Sequence of chain 1.B:
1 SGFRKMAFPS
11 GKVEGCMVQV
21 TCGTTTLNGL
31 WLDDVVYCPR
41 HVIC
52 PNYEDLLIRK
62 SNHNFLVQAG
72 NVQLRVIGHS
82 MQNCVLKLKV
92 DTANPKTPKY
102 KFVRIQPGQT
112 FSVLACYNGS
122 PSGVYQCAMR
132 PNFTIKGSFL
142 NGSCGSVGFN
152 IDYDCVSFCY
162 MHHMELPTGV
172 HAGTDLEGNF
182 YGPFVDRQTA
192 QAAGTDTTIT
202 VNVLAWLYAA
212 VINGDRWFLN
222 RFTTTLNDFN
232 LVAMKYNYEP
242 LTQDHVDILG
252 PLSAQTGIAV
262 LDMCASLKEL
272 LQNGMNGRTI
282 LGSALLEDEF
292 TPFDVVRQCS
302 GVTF

This small molecule binds to this protein.
Small molecule (SMILES): CNC(=O)CN1C[C@@H](C(=O)Nc2cncc3ccc(F)cc23)c2cc(Cl)ccc2C1=O

Binding-site contacts:
Ligand atom C16 contacts residue MET165 of chain 1.A at 3.6 Å (hydrophobic).
Ligand atom N3 contacts residue GLU166 of chain 1.A at 3.9 Å.
Ligand atom C9 contacts residue GLU166 of chain 1.A at 3.7 Å.
Ligand atom C9 contacts residue LEU141 of chain 1.A at 3.7 Å (hydrophobic).
Ligand atom N3 contacts residue PHE140 of chain 1.A at 3.9 Å.
Ligand atom CL contacts residue MET49 of chain 1.A at 3.8 Å.
Ligand atom CL contacts residue ASP187 of chain 1.A at 3.4 Å.
Ligand atom C11 contacts residue ASN142 of chain 1.A at 3.8 Å.
Ligand atom CL contacts residue HIS41 of chain 1.A at 3.3 Å.
Ligand atom C7 contacts residue CYS145 of chain 1.A at 3.7 Å (hydrophobic).
Ligand atom N2 contacts residue CYS145 of chain 1.A at 3.8 Å.
Ligand atom C18 contacts residue MET49 of chain 1.A at 3.6 Å (hydrophobic).
Ligand atom C contacts residue GLU166 of chain 1.A at 3.7 Å.
Ligand atom C10 contacts residue GLU166 of chain 1.A at 3.4 Å.
Ligand atom C8 contacts residue PHE140 of chain 1.A at 3.6 Å (hydrophobic).
Ligand atom C8 contacts residue SER144 of chain 1.A at 3.8 Å.
Ligand atom N1 contacts residue GLN189 of chain 1.A at 3.8 Å.
Ligand atom O1 contacts residue MET165 of chain 1.A at 3.6 Å.
Ligand atom C10 contacts residue PHE140 of chain 1.A at 3.5 Å (hydrophobic).
Ligand atom O2 contacts residue GLN189 of chain 1.A at 3.2 Å.
Ligand atom C8 contacts residue LEU141 of chain 1.A at 3.7 Å (hydrophobic).
Ligand atom C16 contacts residue HIS164 of chain 1.A at 3.4 Å.
Ligand atom C8 contacts residue HIS163 of chain 1.A at 3.6 Å.
Ligand atom C7 contacts residue MET165 of chain 1.A at 3.9 Å (hydrophobic).
Ligand atom C10 contacts residue LEU141 of chain 1.A at 3.6 Å (hydrophobic).
Ligand atom C17 contacts residue HIS164 of chain 1.A at 3.9 Å.
Ligand atom C17 contacts residue MET49 of chain 1.A at 3.5 Å (hydrophobic).
Ligand atom C7 contacts residue HIS163 of chain 1.A at 3.2 Å.
Ligand atom C10 contacts residue ASN142 of chain 1.A at 3.7 Å.
Ligand atom N contacts residue GLU166 of chain 1.A at 3.9 Å.
Ligand atom N3 contacts residue SER144 of chain 1.A at 3.5 Å (h-bond).
Ligand atom C21 contacts residue GLN189 of chain 1.A at 3.5 Å.
Ligand atom C18 contacts residue ARG188 of chain 1.A at 3.8 Å.
Ligand atom CL contacts residue HIS164 of chain 1.A at 3.8 Å.
Ligand atom O1 contacts residue GLU166 of chain 1.A at 3.1 Å (salt-bridge).
Ligand atom C17 contacts residue MET165 of chain 1.A at 3.4 Å (hydrophobic).
Ligand atom C18 contacts residue MET165 of chain 1.A at 3.6 Å (hydrophobic).
Ligand atom N3 contacts residue HIS163 of chain 1.A at 2.5 Å (h-bond).
Ligand atom C8 contacts residue GLU166 of chain 1.A at 3.7 Å.
Ligand atom C7 contacts residue GLU166 of chain 1.A at 3.7 Å.

Sequence of chain 1.A:
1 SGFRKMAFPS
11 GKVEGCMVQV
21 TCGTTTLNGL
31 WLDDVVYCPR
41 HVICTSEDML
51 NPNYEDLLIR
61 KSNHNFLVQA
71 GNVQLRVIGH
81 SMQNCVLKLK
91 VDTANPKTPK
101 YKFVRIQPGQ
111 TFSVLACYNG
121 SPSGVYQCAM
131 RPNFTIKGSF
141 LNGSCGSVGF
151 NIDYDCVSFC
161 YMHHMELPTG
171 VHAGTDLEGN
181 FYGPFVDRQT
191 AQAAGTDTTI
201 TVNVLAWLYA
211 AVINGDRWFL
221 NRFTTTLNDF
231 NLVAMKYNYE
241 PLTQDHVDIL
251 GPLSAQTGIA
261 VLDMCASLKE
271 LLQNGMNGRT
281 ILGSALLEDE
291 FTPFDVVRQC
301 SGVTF